Sequence of chain 1.B:
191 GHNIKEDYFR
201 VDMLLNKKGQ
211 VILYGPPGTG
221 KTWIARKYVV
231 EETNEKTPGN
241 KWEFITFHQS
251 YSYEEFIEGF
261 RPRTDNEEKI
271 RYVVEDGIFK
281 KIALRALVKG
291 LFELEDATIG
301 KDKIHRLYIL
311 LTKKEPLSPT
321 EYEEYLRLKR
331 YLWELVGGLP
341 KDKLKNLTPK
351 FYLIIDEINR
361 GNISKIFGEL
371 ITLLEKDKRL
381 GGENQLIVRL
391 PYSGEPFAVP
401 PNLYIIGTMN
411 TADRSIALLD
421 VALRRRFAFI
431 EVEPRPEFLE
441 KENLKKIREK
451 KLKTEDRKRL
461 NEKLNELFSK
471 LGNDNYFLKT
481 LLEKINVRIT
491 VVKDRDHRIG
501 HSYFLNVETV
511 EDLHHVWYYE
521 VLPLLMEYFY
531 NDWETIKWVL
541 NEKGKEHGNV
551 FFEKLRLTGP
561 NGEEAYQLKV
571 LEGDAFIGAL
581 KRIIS

Sequence of chain 1.A:
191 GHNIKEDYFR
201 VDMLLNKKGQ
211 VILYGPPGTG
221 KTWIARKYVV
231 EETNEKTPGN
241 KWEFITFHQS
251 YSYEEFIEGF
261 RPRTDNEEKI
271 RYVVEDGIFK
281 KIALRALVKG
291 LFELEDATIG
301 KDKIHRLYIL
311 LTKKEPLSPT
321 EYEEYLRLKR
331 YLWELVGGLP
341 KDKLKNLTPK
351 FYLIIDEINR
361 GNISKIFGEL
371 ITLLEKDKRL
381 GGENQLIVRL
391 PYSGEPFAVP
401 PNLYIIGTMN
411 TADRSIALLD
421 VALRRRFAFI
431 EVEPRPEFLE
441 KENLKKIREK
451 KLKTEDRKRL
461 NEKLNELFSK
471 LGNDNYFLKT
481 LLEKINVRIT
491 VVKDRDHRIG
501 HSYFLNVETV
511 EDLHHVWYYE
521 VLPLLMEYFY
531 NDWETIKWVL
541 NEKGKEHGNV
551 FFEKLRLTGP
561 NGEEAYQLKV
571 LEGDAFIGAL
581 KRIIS

Binding-site contacts:
Ligand atom O2' contacts residue TRP223 of chain 1.A at 3.2 Å.
Ligand atom C8 contacts residue GLY220 of chain 1.A at 3.6 Å.
Ligand atom N2 contacts residue ILE447 of chain 1.A at 3.5 Å.
Ligand atom O2G contacts residue PRO217 of chain 1.A at 3.5 Å.
Ligand atom O1B contacts residue THR219 of chain 1.A at 3.4 Å (h-bond).
Ligand atom N1 contacts residue TRP223 of chain 1.A at 3.4 Å.
Ligand atom O3A contacts residue LYS221 of chain 1.A at 3.5 Å (salt-bridge).
Ligand atom O1A contacts residue TRP223 of chain 1.A at 2.7 Å (h-bond).
Ligand atom O2B contacts residue THR222 of chain 1.A at 2.6 Å (h-bond).
Ligand atom O2B contacts residue MG1 of chain 1.I at 2.7 Å.
Ligand atom C4' contacts residue SER502 of chain 1.A at 3.4 Å.
Ligand atom PG contacts residue MG1 of chain 1.I at 3.7 Å.
Ligand atom O6 contacts residue ASN193 of chain 1.A at 3.8 Å.
Ligand atom C2' contacts residue TRP223 of chain 1.A at 3.5 Å (hydrophobic).
Ligand atom C5 contacts residue TRP223 of chain 1.A at 3.8 Å (hydrophobic).
Ligand atom N7 contacts residue GLY220 of chain 1.A at 3.7 Å.
Ligand atom O6 contacts residue TRP223 of chain 1.A at 3.5 Å.
Ligand atom O1B contacts residue LYS221 of chain 1.A at 2.6 Å (salt-bridge).
Ligand atom C6 contacts residue TRP223 of chain 1.A at 3.5 Å (hydrophobic).
Ligand atom O1A contacts residue THR222 of chain 1.A at 3.3 Å (h-bond).
Ligand atom PB contacts residue LYS221 of chain 1.A at 3.6 Å.
Ligand atom O1A contacts residue GLY220 of chain 1.A at 3.8 Å.
Ligand atom N7 contacts residue HIS501 of chain 1.A at 3.4 Å (h-bond).
Ligand atom S1G contacts residue PRO217 of chain 1.A at 3.6 Å.
Ligand atom N9 contacts residue LEU505 of chain 1.A at 3.7 Å.
Ligand atom O6 contacts residue PHE438 of chain 1.A at 3.4 Å.
Ligand atom C5' contacts residue SER502 of chain 1.A at 3.3 Å.
Ligand atom O3G contacts residue MG1 of chain 1.I at 2.5 Å.
Ligand atom O4' contacts residue SER502 of chain 1.A at 2.8 Å (h-bond).
Ligand atom O1B contacts residue GLY218 of chain 1.A at 3.7 Å.
Ligand atom C2 contacts residue TRP223 of chain 1.A at 3.6 Å (hydrophobic).
Ligand atom O2G contacts residue LYS221 of chain 1.A at 3.1 Å (salt-bridge).
Ligand atom O3A contacts residue GLY220 of chain 1.A at 3.1 Å (h-bond).
Ligand atom C4 contacts residue LEU505 of chain 1.A at 3.5 Å (hydrophobic).
Ligand atom S1G contacts residue ARG425 of chain 1.B at 3.6 Å.
Ligand atom O3B contacts residue GLY218 of chain 1.A at 3.1 Å (h-bond).
Ligand atom C5 contacts residue LEU505 of chain 1.A at 3.7 Å (hydrophobic).
Ligand atom O1B contacts residue GLY220 of chain 1.A at 3.3 Å (h-bond).
Ligand atom O3G contacts residue GLU357 of chain 1.A at 3.8 Å.
Ligand atom O2B contacts residue LYS221 of chain 1.A at 3.8 Å.

This protein binds this small molecule.
Small molecule (SMILES): Nc1nc2c(ncn2[C@@H]2O[C@H](CO[P](=O)(O)O[P](=O)(O)OP(O)(O)=S)[C@@H](O)[C@H]2O)c(=O)[nH]1